The protein below binds the small molecule below.
Small molecule (SMILES): OC[C@H]1O[C@@H](O)[C@H](O)[C@@H](O)[C@H]1O

Sequence of chain 1.H:
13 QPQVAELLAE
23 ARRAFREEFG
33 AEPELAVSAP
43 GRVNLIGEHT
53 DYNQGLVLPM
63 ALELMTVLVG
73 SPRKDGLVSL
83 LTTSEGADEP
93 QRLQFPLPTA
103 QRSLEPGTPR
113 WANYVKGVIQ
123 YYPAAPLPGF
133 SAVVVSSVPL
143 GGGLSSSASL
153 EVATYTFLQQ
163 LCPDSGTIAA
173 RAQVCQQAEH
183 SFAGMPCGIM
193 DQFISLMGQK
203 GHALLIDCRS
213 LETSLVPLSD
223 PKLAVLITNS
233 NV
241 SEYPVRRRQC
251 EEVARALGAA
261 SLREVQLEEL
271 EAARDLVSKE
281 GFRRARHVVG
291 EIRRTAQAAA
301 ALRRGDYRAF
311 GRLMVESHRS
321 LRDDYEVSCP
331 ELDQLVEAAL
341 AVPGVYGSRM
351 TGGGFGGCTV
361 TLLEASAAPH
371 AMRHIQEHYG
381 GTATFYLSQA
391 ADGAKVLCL

Binding-site contacts:
Ligand atom O2 contacts residue TYR243 of chain 1.H at 4.4 Å.
Ligand atom C3 contacts residue ASP193 of chain 1.H at 3.7 Å.
Ligand atom C6 contacts residue GLY352 of chain 1.H at 3.6 Å.
Ligand atom C3 contacts residue ASP53 of chain 1.H at 3.2 Å.
Ligand atom O2 contacts residue CYS189 of chain 1.H at 3.0 Å.
Ligand atom O4 contacts residue ASP53 of chain 1.H at 2.7 Å (salt-bridge).
Ligand atom O1 contacts residue GLY353 of chain 1.H at 3.8 Å.
Ligand atom C1 contacts residue ASP193 of chain 1.H at 3.3 Å.
Ligand atom O2 contacts residue ASP193 of chain 1.H at 2.6 Å (salt-bridge).
Ligand atom C4 contacts residue ASP53 of chain 1.H at 3.2 Å.
Ligand atom C1 contacts residue TYR243 of chain 1.H at 4.4 Å (hydrophobic).
Ligand atom O5 contacts residue TYR243 of chain 1.H at 3.9 Å.
Ligand atom C3 contacts residue TYR243 of chain 1.H at 3.7 Å (hydrophobic).
Ligand atom O4 contacts residue TYR54 of chain 1.H at 3.5 Å.
Ligand atom O1 contacts residue ASP193 of chain 1.H at 3.6 Å.
Ligand atom O3 contacts residue CYS189 of chain 1.H at 3.6 Å.
Ligand atom O5 contacts residue GLY353 of chain 1.H at 3.5 Å (h-bond).
Ligand atom O3 contacts residue TYR243 of chain 1.H at 3.4 Å (h-bond).
Ligand atom C2 contacts residue TYR243 of chain 1.H at 3.5 Å (hydrophobic).
Ligand atom C5 contacts residue GLY352 of chain 1.H at 4.3 Å.
Ligand atom C3 contacts residue GLY190 of chain 1.H at 4.1 Å.
Ligand atom C2 contacts residue CYS189 of chain 1.H at 3.7 Å (hydrophobic).
Ligand atom O5 contacts residue GLY352 of chain 1.H at 3.8 Å.
Ligand atom C6 contacts residue GLU50 of chain 1.H at 3.2 Å.
Ligand atom C6 contacts residue HIS51 of chain 1.H at 3.3 Å.
Ligand atom C5 contacts residue GLU50 of chain 1.H at 3.7 Å.
Ligand atom C6 contacts residue GLY353 of chain 1.H at 4.3 Å.
Ligand atom O4 contacts residue GLY190 of chain 1.H at 4.4 Å.
Ligand atom O6 contacts residue GLU50 of chain 1.H at 2.3 Å (salt-bridge).
Ligand atom O6 contacts residue ASN46 of chain 1.H at 4.3 Å.
Ligand atom C3 contacts residue CYS189 of chain 1.H at 4.3 Å (hydrophobic).
Ligand atom O6 contacts residue HIS51 of chain 1.H at 2.6 Å (h-bond).
Ligand atom C1 contacts residue GLY353 of chain 1.H at 4.2 Å.
Ligand atom O3 contacts residue GLY190 of chain 1.H at 2.7 Å (h-bond).
Ligand atom O6 contacts residue GLY352 of chain 1.H at 3.8 Å.
Ligand atom O6 contacts residue GLY49 of chain 1.H at 4.2 Å.
Ligand atom C4 contacts residue TYR243 of chain 1.H at 3.7 Å (hydrophobic).
Ligand atom C2 contacts residue ASP193 of chain 1.H at 3.3 Å.
Ligand atom O3 contacts residue ASP53 of chain 1.H at 2.3 Å (salt-bridge).
Ligand atom O4 contacts residue TYR243 of chain 1.H at 2.6 Å (h-bond).